Sequence of chain 1.B:
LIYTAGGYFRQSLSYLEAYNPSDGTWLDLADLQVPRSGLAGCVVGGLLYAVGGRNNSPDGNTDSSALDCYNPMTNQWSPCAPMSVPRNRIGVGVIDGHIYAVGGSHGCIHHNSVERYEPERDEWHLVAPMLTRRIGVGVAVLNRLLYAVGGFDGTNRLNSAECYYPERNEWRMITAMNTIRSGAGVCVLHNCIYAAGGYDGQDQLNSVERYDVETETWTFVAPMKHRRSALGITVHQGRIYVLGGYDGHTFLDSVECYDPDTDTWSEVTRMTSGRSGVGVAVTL

Binding-site contacts:
Ligand atom C27 contacts residue ACT1 of chain 1.F at 3.5 Å.
Ligand atom C16 contacts residue GLY286 of chain 1.B at 3.9 Å.
Ligand atom C19 contacts residue ALA239 of chain 1.B at 4.0 Å (hydrophobic).
Ligand atom N26 contacts residue TYR255 of chain 1.B at 3.8 Å.
Ligand atom C31 contacts residue TYR255 of chain 1.B at 3.9 Å (hydrophobic).
Ligand atom C16 contacts residue ALA239 of chain 1.B at 4.0 Å (hydrophobic).
Ligand atom C21 contacts residue GLY192 of chain 1.B at 3.9 Å.
Ligand atom C29 contacts residue TYR255 of chain 1.B at 3.6 Å (hydrophobic).
Ligand atom C8 contacts residue TYR17 of chain 1.B at 3.9 Å (hydrophobic).
Ligand atom C18 contacts residue ALA239 of chain 1.B at 3.7 Å (hydrophobic).
Ligand atom C28 contacts residue TYR255 of chain 1.B at 3.5 Å (hydrophobic).
Ligand atom C34 contacts residue SER285 of chain 1.B at 3.8 Å.
Ligand atom C17 contacts residue ALA239 of chain 1.B at 3.6 Å (hydrophobic).
Ligand atom C20 contacts residue GLY192 of chain 1.B at 3.6 Å.
Ligand atom C33 contacts residue TYR255 of chain 1.B at 3.7 Å (hydrophobic).
Ligand atom C9 contacts residue TYR17 of chain 1.B at 3.7 Å (hydrophobic).
Ligand atom O35 contacts residue TYR255 of chain 1.B at 3.9 Å.
Ligand atom C27 contacts residue TYR255 of chain 1.B at 3.7 Å (hydrophobic).
Ligand atom C7 contacts residue ASN65 of chain 1.B at 3.9 Å.
Ligand atom C18 contacts residue ARG98 of chain 1.B at 3.9 Å.
Ligand atom O35 contacts residue SER285 of chain 1.B at 2.6 Å (h-bond).
Ligand atom O3 contacts residue ARG63 of chain 1.B at 3.7 Å.
Ligand atom C16 contacts residue GLY47 of chain 1.B at 3.7 Å.
Ligand atom C17 contacts residue ARG98 of chain 1.B at 4.0 Å.
Ligand atom O1 contacts residue ARG98 of chain 1.B at 3.4 Å.
Ligand atom O1 contacts residue ASN97 of chain 1.B at 3.2 Å (h-bond).
Ligand atom C25 contacts residue ALA239 of chain 1.B at 3.6 Å (hydrophobic).
Ligand atom C25 contacts residue ACT1 of chain 1.F at 3.9 Å.
Ligand atom O3 contacts residue ARG98 of chain 1.B at 3.7 Å.
Ligand atom C2 contacts residue ARG98 of chain 1.B at 3.9 Å.
Ligand atom C32 contacts residue PHE260 of chain 1.B at 3.8 Å (hydrophobic).
Ligand atom C20 contacts residue ARG98 of chain 1.B at 4.1 Å.
Ligand atom C34 contacts residue TYR255 of chain 1.B at 3.8 Å (hydrophobic).
Ligand atom C2 contacts residue ASN97 of chain 1.B at 3.3 Å.
Ligand atom C23 contacts residue ARG98 of chain 1.B at 3.7 Å.
Ligand atom C30 contacts residue TYR255 of chain 1.B at 3.6 Å (hydrophobic).
Ligand atom C32 contacts residue TYR255 of chain 1.B at 3.9 Å (hydrophobic).
Ligand atom C22 contacts residue ALA239 of chain 1.B at 3.8 Å (hydrophobic).
Ligand atom O3 contacts residue ASN97 of chain 1.B at 3.1 Å (h-bond).
Ligand atom C19 contacts residue ARG98 of chain 1.B at 3.8 Å.

A small-molecule ligand and the protein it binds are described below.
Small molecule (SMILES): O=C(O)[C@H]1CCCC[C@H]1C(=O)N1CCc2ccccc2[C@H]1CN1Cc2ccccc2C1=O